Sequence of chain 1.A:
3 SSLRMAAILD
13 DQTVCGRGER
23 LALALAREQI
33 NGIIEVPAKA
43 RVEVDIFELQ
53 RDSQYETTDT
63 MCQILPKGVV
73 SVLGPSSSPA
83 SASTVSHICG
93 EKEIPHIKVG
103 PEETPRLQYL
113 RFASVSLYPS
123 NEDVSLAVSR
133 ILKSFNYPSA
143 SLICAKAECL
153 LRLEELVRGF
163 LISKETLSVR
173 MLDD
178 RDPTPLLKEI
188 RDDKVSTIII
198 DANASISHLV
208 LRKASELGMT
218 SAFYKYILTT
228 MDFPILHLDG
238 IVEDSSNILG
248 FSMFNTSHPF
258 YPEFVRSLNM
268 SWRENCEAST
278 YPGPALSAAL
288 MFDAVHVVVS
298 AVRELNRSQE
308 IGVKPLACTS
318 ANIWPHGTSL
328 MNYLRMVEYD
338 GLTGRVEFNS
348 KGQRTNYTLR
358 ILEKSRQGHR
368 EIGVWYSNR

Binding-site contacts:
Ligand atom C7 contacts residue TYR278 of chain 1.A at 3.7 Å (hydrophobic).
Ligand atom C5 contacts residue ASN266 of chain 1.A at 3.6 Å.
Ligand atom O7 contacts residue TYR278 of chain 1.A at 4.1 Å.
Ligand atom C5 contacts residue ARG270 of chain 1.A at 4.3 Å.
Ligand atom C1 contacts residue ASN266 of chain 1.A at 1.4 Å.
Ligand atom O7 contacts residue ASN266 of chain 1.A at 3.3 Å (h-bond).
Ligand atom O5 contacts residue ASN266 of chain 1.A at 2.3 Å (h-bond).
Ligand atom C6 contacts residue ARG270 of chain 1.A at 3.7 Å.
Ligand atom C8 contacts residue GLY280 of chain 1.A at 4.2 Å.
Ligand atom C4 contacts residue ASN266 of chain 1.A at 4.0 Å.
Ligand atom C1 contacts residue ARG270 of chain 1.A at 4.4 Å.
Ligand atom N2 contacts residue ASN266 of chain 1.A at 2.8 Å (h-bond).
Ligand atom N2 contacts residue TYR278 of chain 1.A at 3.8 Å.
Ligand atom O7 contacts residue VAL262 of chain 1.A at 3.7 Å.
Ligand atom C3 contacts residue ASN266 of chain 1.A at 3.6 Å.
Ligand atom C8 contacts residue TYR278 of chain 1.A at 3.7 Å (hydrophobic).
Ligand atom C2 contacts residue ASN266 of chain 1.A at 2.2 Å.
Ligand atom C1 contacts residue TYR278 of chain 1.A at 4.1 Å (hydrophobic).
Ligand atom O6 contacts residue ARG270 of chain 1.A at 3.2 Å (salt-bridge).
Ligand atom O3 contacts residue ASN266 of chain 1.A at 4.5 Å.
Ligand atom O5 contacts residue ARG270 of chain 1.A at 3.5 Å (salt-bridge).
Ligand atom C7 contacts residue ASN266 of chain 1.A at 3.3 Å.

A small-molecule ligand and the protein it binds are described below.
Small molecule (SMILES): CC(=O)N[C@@H]1[C@@H](O)[C@H](O)[C@@H](CO)O[C@H]1O